Sequence of chain 1.B:
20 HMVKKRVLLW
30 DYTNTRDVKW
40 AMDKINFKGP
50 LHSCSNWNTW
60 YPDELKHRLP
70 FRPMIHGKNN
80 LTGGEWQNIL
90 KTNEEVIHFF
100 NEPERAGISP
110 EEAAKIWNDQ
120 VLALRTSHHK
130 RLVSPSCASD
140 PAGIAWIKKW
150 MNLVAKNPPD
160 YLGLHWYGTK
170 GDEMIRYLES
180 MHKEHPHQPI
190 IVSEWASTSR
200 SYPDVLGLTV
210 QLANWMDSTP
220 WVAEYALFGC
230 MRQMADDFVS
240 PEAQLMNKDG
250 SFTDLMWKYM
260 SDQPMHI

A protein and the small-molecule ligand that binds it are described below.
Small molecule (SMILES): OC[C@H]1O[C@@H](O[C@@H]2[C@@H](O)[C@H](O[C@@H]3[C@@H](O)[C@H](O)O[C@H](CO)[C@H]3O)O[C@H](CO)[C@H]2O)[C@H](O)[C@@H](O)[C@@H]1O

Binding-site contacts:
Ligand atom C4 contacts residue ARG104 of chain 1.B at 3.5 Å.
Ligand atom O3 contacts residue TYR166 of chain 1.B at 3.4 Å (h-bond).
Ligand atom C5 contacts residue ARG104 of chain 1.B at 3.6 Å.
Ligand atom O3 contacts residue ARG104 of chain 1.B at 3.7 Å.
Ligand atom C4 contacts residue ASP139 of chain 1.B at 3.8 Å.
Ligand atom O6 contacts residue ARG104 of chain 1.B at 2.7 Å (salt-bridge).
Ligand atom O5 contacts residue PHE237 of chain 1.B at 3.9 Å.
Ligand atom O5 contacts residue GLU172 of chain 1.B at 3.7 Å.
Ligand atom C5 contacts residue PHE237 of chain 1.B at 3.6 Å (hydrophobic).
Ligand atom C6 contacts residue ASP139 of chain 1.B at 4.0 Å.
Ligand atom O5 contacts residue ASP139 of chain 1.B at 4.0 Å.
Ligand atom C6 contacts residue PHE237 of chain 1.B at 3.6 Å (hydrophobic).
Ligand atom O2 contacts residue SER138 of chain 1.B at 3.5 Å (h-bond).
Ligand atom O5 contacts residue ARG104 of chain 1.B at 3.1 Å (salt-bridge).
Ligand atom C3 contacts residue PHE237 of chain 1.B at 4.0 Å (hydrophobic).
Ligand atom C2 contacts residue ARG104 of chain 1.B at 3.9 Å.
Ligand atom C2 contacts residue GLU101 of chain 1.B at 3.4 Å.
Ligand atom C1 contacts residue ARG104 of chain 1.B at 4.0 Å.
Ligand atom C1 contacts residue GLU172 of chain 1.B at 3.5 Å.
Ligand atom O2 contacts residue TYR166 of chain 1.B at 2.5 Å (h-bond).
Ligand atom O4 contacts residue ASP235 of chain 1.B at 3.7 Å.
Ligand atom O2 contacts residue GLU101 of chain 1.B at 2.8 Å (salt-bridge).
Ligand atom O4 contacts residue SER138 of chain 1.B at 3.0 Å (h-bond).
Ligand atom O2 contacts residue GLY167 of chain 1.B at 3.2 Å.
Ligand atom O4 contacts residue ASP139 of chain 1.B at 3.8 Å.
Ligand atom C1 contacts residue TYR166 of chain 1.B at 3.8 Å (hydrophobic).
Ligand atom O2 contacts residue ALA137 of chain 1.B at 3.8 Å.
Ligand atom O1 contacts residue TRP165 of chain 1.B at 3.3 Å.
Ligand atom O3 contacts residue ALA137 of chain 1.B at 3.9 Å.
Ligand atom O4 contacts residue ARG104 of chain 1.B at 3.1 Å (salt-bridge).
Ligand atom C3 contacts residue TYR166 of chain 1.B at 4.0 Å (hydrophobic).
Ligand atom C2 contacts residue SER138 of chain 1.B at 3.6 Å.
Ligand atom C1 contacts residue PHE237 of chain 1.B at 3.9 Å (hydrophobic).
Ligand atom C2 contacts residue TYR166 of chain 1.B at 3.4 Å (hydrophobic).
Ligand atom C3 contacts residue GLU101 of chain 1.B at 3.8 Å.
Ligand atom C6 contacts residue ARG104 of chain 1.B at 3.7 Å.
Ligand atom O3 contacts residue GLU101 of chain 1.B at 2.7 Å (salt-bridge).
Ligand atom O1 contacts residue GLU172 of chain 1.B at 2.7 Å (salt-bridge).
Ligand atom C4 contacts residue SER138 of chain 1.B at 3.4 Å.
Ligand atom O3 contacts residue SER138 of chain 1.B at 3.2 Å (h-bond).